A small-molecule ligand and the protein it binds are described below.
Small molecule (SMILES): Nc1ccn([C@@H]2O[C@H](CO[P](=O)(O)O[C@H]3[C@@H](O)[C@H](n4ccc(N)nc4=O)O[C@@H]3CO[P](=O)(O)O[C@H]3[C@@H](O)[C@H](n4cnc5c(N)ncnc54)O[C@@H]3CO[P](=O)(O)O[C@H]3[C@@H](O)[C@H](n4ccc(N)nc4=O)O[C@@H]3CO[P](=O)(O)O[C@H]3[C@@H](O)[C@H](n4ccc(=O)[nH]c4=O)O[C@@H]3CO[P](=O)(O)O[C@H]3[C@@H](O)[C@H](n4cnc5c(N)ncnc54)O[C@@H]3CO[P](=O)(O)O[C@H]3[C@@H](O)[C@H](n4cnc5c(=O)nc(N)[nH]c54)O[C@@H]3CO[P](=O)(O)O[C@H]3[C@@H](O)[C@H](n4cnc5c(=O)nc(N)[nH]c54)O[C@@H]3CO)[C@@H](O)[C@H]2O)c(=O)n1

Sequence of chain 18.C:
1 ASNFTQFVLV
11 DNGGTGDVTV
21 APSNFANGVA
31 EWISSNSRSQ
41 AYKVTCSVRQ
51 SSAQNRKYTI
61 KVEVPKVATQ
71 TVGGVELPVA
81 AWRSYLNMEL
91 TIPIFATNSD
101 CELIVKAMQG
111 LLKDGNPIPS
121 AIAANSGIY

Sequence of chain 17.D:
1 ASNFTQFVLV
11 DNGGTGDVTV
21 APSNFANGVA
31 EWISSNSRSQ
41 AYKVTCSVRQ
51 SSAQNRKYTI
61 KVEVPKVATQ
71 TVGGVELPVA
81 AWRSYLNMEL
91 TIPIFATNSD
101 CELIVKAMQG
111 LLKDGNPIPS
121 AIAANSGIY

Binding-site contacts:
Ligand atom O2' contacts residue TYR85 of chain 18.C at 3.5 Å.
Ligand atom OP2 contacts residue LYS57 of chain 17.D at 2.7 Å (salt-bridge).
Ligand atom N1 contacts residue THR59 of chain 18.C at 3.6 Å.
Ligand atom O3' contacts residue TYR85 of chain 18.C at 3.6 Å.
Ligand atom N6 contacts residue THR45 of chain 18.C at 2.9 Å (h-bond).
Ligand atom N6 contacts residue THR59 of chain 18.C at 2.9 Å (h-bond).
Ligand atom C2' contacts residue TYR85 of chain 18.C at 3.4 Å (hydrophobic).
Ligand atom OP1 contacts residue SER51 of chain 17.D at 3.3 Å.
Ligand atom P contacts residue TYR85 of chain 18.C at 3.5 Å.
Ligand atom OP1 contacts residue ASN55 of chain 17.D at 3.3 Å (h-bond).
Ligand atom C4 contacts residue TYR85 of chain 18.C at 3.5 Å (hydrophobic).
Ligand atom OP2 contacts residue ARG49 of chain 17.D at 2.4 Å (salt-bridge).
Ligand atom OP1 contacts residue ARG49 of chain 17.D at 2.5 Å (salt-bridge).
Ligand atom N7 contacts residue THR45 of chain 18.C at 2.6 Å (h-bond).
Ligand atom N6 contacts residue CYS46 of chain 18.C at 3.4 Å (h-bond).
Ligand atom OP2 contacts residue ASN55 of chain 17.D at 3.2 Å (h-bond).
Ligand atom O2' contacts residue GLU63 of chain 18.C at 3.0 Å (salt-bridge).
Ligand atom OP2 contacts residue TYR85 of chain 18.C at 2.5 Å (h-bond).
Ligand atom OP2 contacts residue LYS57 of chain 17.D at 3.4 Å.
Ligand atom C5 contacts residue THR45 of chain 18.C at 3.3 Å.
Ligand atom C6 contacts residue TYR85 of chain 18.C at 3.5 Å (hydrophobic).
Ligand atom C5' contacts residue TYR85 of chain 18.C at 3.1 Å (hydrophobic).
Ligand atom C2 contacts residue SER47 of chain 18.C at 3.0 Å.
Ligand atom N1 contacts residue SER47 of chain 18.C at 2.7 Å (h-bond).
Ligand atom P contacts residue SER51 of chain 17.D at 3.4 Å.
Ligand atom P contacts residue ARG49 of chain 17.D at 2.9 Å.
Ligand atom C2' contacts residue GLU63 of chain 18.C at 3.5 Å.
Ligand atom O3' contacts residue SER51 of chain 17.D at 3.5 Å (h-bond).
Ligand atom C5' contacts residue SER51 of chain 17.D at 3.5 Å.
Ligand atom OP2 contacts residue LYS43 of chain 18.C at 3.2 Å (salt-bridge).
Ligand atom C6 contacts residue THR45 of chain 18.C at 3.5 Å.
Ligand atom C5 contacts residue TYR85 of chain 18.C at 3.5 Å (hydrophobic).
Ligand atom C3' contacts residue TYR85 of chain 18.C at 3.3 Å (hydrophobic).
Ligand atom C4' contacts residue TYR85 of chain 18.C at 3.3 Å (hydrophobic).
Ligand atom OP1 contacts residue SER52 of chain 17.D at 3.0 Å.
Ligand atom OP2 contacts residue SER51 of chain 17.D at 3.2 Å (h-bond).
Ligand atom O4' contacts residue LYS61 of chain 18.C at 3.1 Å (salt-bridge).
Ligand atom O2 contacts residue ASN87 of chain 18.C at 3.2 Å (h-bond).
Ligand atom OP1 contacts residue SER51 of chain 17.D at 2.7 Å (h-bond).
Ligand atom N1 contacts residue TYR85 of chain 18.C at 3.6 Å.